A small-molecule ligand and the protein it binds are described below.
Small molecule (SMILES): O=C(O)[C@@](O)(COP(=O)(O)O)[C@H](O)[C@H](O)COP(=O)(O)O

Sequence of chain 1.D:
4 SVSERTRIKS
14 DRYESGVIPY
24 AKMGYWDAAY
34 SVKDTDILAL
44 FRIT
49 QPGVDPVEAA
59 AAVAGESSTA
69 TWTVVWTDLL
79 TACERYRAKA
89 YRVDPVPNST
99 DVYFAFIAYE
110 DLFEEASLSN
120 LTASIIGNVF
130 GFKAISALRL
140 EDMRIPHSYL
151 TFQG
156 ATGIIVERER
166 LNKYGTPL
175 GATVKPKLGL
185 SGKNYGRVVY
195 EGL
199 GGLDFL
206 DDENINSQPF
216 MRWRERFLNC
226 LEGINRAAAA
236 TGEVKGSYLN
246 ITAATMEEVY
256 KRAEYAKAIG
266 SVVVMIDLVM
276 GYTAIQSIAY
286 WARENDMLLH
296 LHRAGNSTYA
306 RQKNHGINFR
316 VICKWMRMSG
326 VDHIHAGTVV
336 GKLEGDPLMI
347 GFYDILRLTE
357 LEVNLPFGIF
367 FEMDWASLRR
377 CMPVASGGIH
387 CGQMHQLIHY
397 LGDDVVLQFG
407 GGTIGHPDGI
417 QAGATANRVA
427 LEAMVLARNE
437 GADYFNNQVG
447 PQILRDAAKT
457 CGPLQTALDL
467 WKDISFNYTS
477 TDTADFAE

Sequence of chain 1.G:
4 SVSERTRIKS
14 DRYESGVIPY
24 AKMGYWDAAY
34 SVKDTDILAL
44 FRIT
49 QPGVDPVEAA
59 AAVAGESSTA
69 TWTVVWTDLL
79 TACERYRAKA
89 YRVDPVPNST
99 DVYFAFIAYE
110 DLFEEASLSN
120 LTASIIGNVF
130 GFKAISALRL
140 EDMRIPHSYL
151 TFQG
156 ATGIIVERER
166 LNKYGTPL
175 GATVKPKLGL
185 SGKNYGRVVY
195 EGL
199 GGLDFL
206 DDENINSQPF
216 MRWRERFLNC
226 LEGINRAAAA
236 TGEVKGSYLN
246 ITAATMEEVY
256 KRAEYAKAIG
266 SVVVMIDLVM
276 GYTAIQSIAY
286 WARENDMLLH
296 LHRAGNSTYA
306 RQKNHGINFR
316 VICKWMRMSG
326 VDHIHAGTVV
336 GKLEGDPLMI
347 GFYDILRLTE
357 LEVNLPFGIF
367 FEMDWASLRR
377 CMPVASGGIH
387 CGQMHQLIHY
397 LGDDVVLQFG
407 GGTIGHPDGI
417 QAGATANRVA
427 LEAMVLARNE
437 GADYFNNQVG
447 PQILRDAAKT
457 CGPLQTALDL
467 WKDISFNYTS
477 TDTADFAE

Binding-site contacts:
Ligand atom P1 contacts residue THR69 of chain 1.D at 3.4 Å.
Ligand atom O7 contacts residue ASN127 of chain 1.D at 3.0 Å (h-bond).
Ligand atom O2 contacts residue LYS179 of chain 1.G at 3.0 Å (salt-bridge).
Ligand atom O1P contacts residue LYS337 of chain 1.G at 2.8 Å (salt-bridge).
Ligand atom O1P contacts residue TRP70 of chain 1.D at 3.3 Å.
Ligand atom O6 contacts residue LYS337 of chain 1.G at 2.8 Å (salt-bridge).
Ligand atom O4P contacts residue ARG298 of chain 1.G at 2.9 Å (salt-bridge).
Ligand atom O2 contacts residue ASP207 of chain 1.G at 3.4 Å (salt-bridge).
Ligand atom O4 contacts residue GLY383 of chain 1.G at 3.1 Å.
Ligand atom O3 contacts residue GLU208 of chain 1.G at 3.0 Å (salt-bridge).
Ligand atom O7 contacts residue LYS179 of chain 1.G at 3.2 Å (salt-bridge).
Ligand atom O1P contacts residue THR69 of chain 1.D at 3.4 Å (h-bond).
Ligand atom O6P contacts residue SER382 of chain 1.G at 3.3 Å (h-bond).
Ligand atom O7 contacts residue ASP207 of chain 1.G at 3.1 Å (salt-bridge).
Ligand atom O1 contacts residue LYS179 of chain 1.G at 3.2 Å (salt-bridge).
Ligand atom O5 contacts residue LEU338 of chain 1.G at 3.4 Å.
Ligand atom C3 contacts residue MG1 of chain 1.FA at 3.0 Å.
Ligand atom O7 contacts residue GLU208 of chain 1.G at 3.3 Å (salt-bridge).
Ligand atom O4 contacts residue SER382 of chain 1.G at 3.0 Å (h-bond).
Ligand atom C contacts residue ASN127 of chain 1.D at 3.4 Å.
Ligand atom O7 contacts residue LYS181 of chain 1.G at 2.8 Å (salt-bridge).
Ligand atom O6 contacts residue GLU64 of chain 1.D at 3.4 Å (salt-bridge).
Ligand atom O6P contacts residue HIS330 of chain 1.G at 2.7 Å (h-bond).
Ligand atom O5P contacts residue ARG298 of chain 1.G at 2.9 Å (salt-bridge).
Ligand atom O3P contacts residue GLY407 of chain 1.G at 2.7 Å (h-bond).
Ligand atom O3 contacts residue KCX205 of chain 1.G at 2.6 Å (h-bond).
Ligand atom O3P contacts residue LYS179 of chain 1.G at 3.4 Å.
Ligand atom O1P contacts residue GLY384 of chain 1.G at 2.8 Å (h-bond).
Ligand atom O2P contacts residue GLY406 of chain 1.G at 2.8 Å (h-bond).
Ligand atom O1P contacts residue GLY383 of chain 1.G at 3.3 Å.
Ligand atom O3 contacts residue HIS297 of chain 1.G at 3.0 Å (h-bond).
Ligand atom O2 contacts residue THR177 of chain 1.G at 2.9 Å (h-bond).
Ligand atom O3 contacts residue MG1 of chain 1.FA at 2.2 Å.
Ligand atom O7 contacts residue MG1 of chain 1.FA at 2.1 Å.
Ligand atom C2 contacts residue MG1 of chain 1.FA at 2.8 Å.
Ligand atom C contacts residue MG1 of chain 1.FA at 2.8 Å.
Ligand atom O3P contacts residue THR69 of chain 1.D at 2.5 Å (h-bond).
Ligand atom O2 contacts residue MG1 of chain 1.FA at 2.3 Å.
Ligand atom C3 contacts residue KCX205 of chain 1.G at 3.1 Å.
Ligand atom O2 contacts residue KCX205 of chain 1.G at 3.1 Å (h-bond).